A protein and the small-molecule ligand that binds it are described below.
Small molecule (SMILES): c1ccc2ccccc2c1

Sequence of chain 1.D:
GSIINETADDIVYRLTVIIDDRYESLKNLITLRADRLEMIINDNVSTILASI

Binding-site contacts:
Ligand atom C4 contacts residue ILE30 of chain 1.D at 4.2 Å (hydrophobic).
Ligand atom C4 contacts residue ALA34 of chain 1.D at 4.0 Å (hydrophobic).
Ligand atom C6 contacts residue LEU37 of chain 1.A at 4.2 Å (hydrophobic).
Ligand atom C2 contacts residue ALA34 of chain 1.C at 3.7 Å (hydrophobic).
Ligand atom C7 contacts residue LEU37 of chain 1.A at 4.4 Å (hydrophobic).
Ligand atom C6 contacts residue ILE30 of chain 1.A at 4.0 Å (hydrophobic).
Ligand atom C3 contacts residue ARG33 of chain 1.C at 3.6 Å.
Ligand atom C1 contacts residue ILE30 of chain 1.C at 4.3 Å (hydrophobic).
Ligand atom C3 contacts residue ALA34 of chain 1.C at 4.3 Å (hydrophobic).
Ligand atom C6 contacts residue ALA34 of chain 1.A at 3.7 Å (hydrophobic).
Ligand atom C1 contacts residue ALA34 of chain 1.C at 4.0 Å (hydrophobic).
Ligand atom C7 contacts residue ALA34 of chain 1.B at 4.0 Å (hydrophobic).
Ligand atom C2 contacts residue ILE30 of chain 1.C at 3.7 Å (hydrophobic).
Ligand atom C7 contacts residue ILE30 of chain 1.B at 4.5 Å (hydrophobic).
Ligand atom C3 contacts residue ILE30 of chain 1.D at 4.2 Å (hydrophobic).
Ligand atom C5 contacts residue ARG33 of chain 1.D at 4.3 Å.
Ligand atom C7 contacts residue ARG33 of chain 1.A at 3.8 Å.
Ligand atom C6 contacts residue ARG33 of chain 1.A at 4.1 Å.
Ligand atom C7 contacts residue ALA34 of chain 1.A at 4.4 Å (hydrophobic).
Ligand atom C5 contacts residue ALA34 of chain 1.A at 4.0 Å (hydrophobic).
Ligand atom C2 contacts residue ARG33 of chain 1.C at 3.9 Å.
Ligand atom C8 contacts residue ILE30 of chain 1.B at 4.3 Å (hydrophobic).
Ligand atom C3 contacts residue ALA34 of chain 1.D at 4.0 Å (hydrophobic).
Ligand atom C5 contacts residue LEU37 of chain 1.D at 4.2 Å (hydrophobic).
Ligand atom C3 contacts residue LEU37 of chain 1.C at 4.1 Å (hydrophobic).
Ligand atom C8 contacts residue ALA34 of chain 1.B at 4.2 Å (hydrophobic).
Ligand atom C4 contacts residue LEU37 of chain 1.C at 4.1 Å (hydrophobic).

Sequence of chain 1.A:
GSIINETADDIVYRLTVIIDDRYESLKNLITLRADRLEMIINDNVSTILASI

Sequence of chain 1.C:
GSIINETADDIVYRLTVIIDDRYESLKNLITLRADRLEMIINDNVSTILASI

Sequence of chain 1.B:
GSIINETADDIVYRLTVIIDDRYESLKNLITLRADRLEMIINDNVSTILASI